Sequence of chain 1.B:
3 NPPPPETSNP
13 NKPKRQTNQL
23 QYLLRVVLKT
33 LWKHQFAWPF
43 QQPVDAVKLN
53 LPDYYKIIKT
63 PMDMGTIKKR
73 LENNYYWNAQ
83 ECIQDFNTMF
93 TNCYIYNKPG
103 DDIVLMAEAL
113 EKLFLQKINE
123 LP

This small molecule binds to this protein.
Small molecule (SMILES): COc1ccc(NC(=O)c2ccc(NC3=C(C)C(=O)CC3)c(Cl)c2)cc1

Binding-site contacts:
Ligand atom C21 contacts residue LEU53 of chain 1.B at 4.0 Å (hydrophobic).
Ligand atom C21 contacts residue ILE105 of chain 1.B at 4.0 Å (hydrophobic).
Ligand atom C8 contacts residue TRP40 of chain 1.B at 3.8 Å (hydrophobic).
Ligand atom C15 contacts residue PRO41 of chain 1.B at 3.4 Å (hydrophobic).
Ligand atom CL contacts residue PRO45 of chain 1.B at 3.8 Å.
Ligand atom C20 contacts residue ILE105 of chain 1.B at 3.2 Å (hydrophobic).
Ligand atom C22 contacts residue VAL46 of chain 1.B at 3.8 Å (hydrophobic).
Ligand atom C22 contacts residue PRO41 of chain 1.B at 4.0 Å (hydrophobic).
Ligand atom C25 contacts residue PHE42 of chain 1.B at 3.9 Å (hydrophobic).
Ligand atom O26 contacts residue ASN99 of chain 1.B at 2.9 Å (h-bond).
Ligand atom C22 contacts residue ILE105 of chain 1.B at 3.5 Å (hydrophobic).
Ligand atom C15 contacts residue LEU51 of chain 1.B at 4.0 Å (hydrophobic).
Ligand atom C8 contacts residue LEU51 of chain 1.B at 3.9 Å (hydrophobic).
Ligand atom CL contacts residue GLN44 of chain 1.B at 3.4 Å.
Ligand atom N18 contacts residue VAL46 of chain 1.B at 4.0 Å.
Ligand atom C10 contacts residue TRP40 of chain 1.B at 3.9 Å (hydrophobic).
Ligand atom C19 contacts residue TYR56 of chain 1.B at 4.1 Å (hydrophobic).
Ligand atom C23 contacts residue ILE105 of chain 1.B at 4.0 Å (hydrophobic).
Ligand atom C19 contacts residue ASN99 of chain 1.B at 3.8 Å.
Ligand atom C10 contacts residue LEU51 of chain 1.B at 3.9 Å (hydrophobic).
Ligand atom O9 contacts residue TRP40 of chain 1.B at 3.9 Å.
Ligand atom C13 contacts residue LEU51 of chain 1.B at 4.0 Å (hydrophobic).
Ligand atom C25 contacts residue PRO41 of chain 1.B at 3.6 Å (hydrophobic).
Ligand atom O9 contacts residue LEU51 of chain 1.B at 3.5 Å.
Ligand atom C19 contacts residue ILE105 of chain 1.B at 3.5 Å (hydrophobic).
Ligand atom C25 contacts residue ILE105 of chain 1.B at 3.6 Å (hydrophobic).
Ligand atom N18 contacts residue PRO41 of chain 1.B at 2.9 Å (h-bond).
Ligand atom C14 contacts residue LEU51 of chain 1.B at 3.9 Å (hydrophobic).
Ligand atom O26 contacts residue ILE105 of chain 1.B at 3.9 Å.
Ligand atom C11 contacts residue TRP40 of chain 1.B at 3.6 Å (hydrophobic).
Ligand atom C23 contacts residue LEU51 of chain 1.B at 4.0 Å (hydrophobic).
Ligand atom C12 contacts residue LEU51 of chain 1.B at 3.9 Å (hydrophobic).
Ligand atom C11 contacts residue LEU51 of chain 1.B at 4.0 Å (hydrophobic).
Ligand atom C13 contacts residue PRO41 of chain 1.B at 4.0 Å (hydrophobic).
Ligand atom C14 contacts residue PRO41 of chain 1.B at 3.5 Å (hydrophobic).
Ligand atom CL contacts residue PRO41 of chain 1.B at 3.3 Å.
Ligand atom C25 contacts residue VAL46 of chain 1.B at 3.9 Å (hydrophobic).
Ligand atom O26 contacts residue TYR56 of chain 1.B at 3.7 Å.
Ligand atom CL contacts residue VAL46 of chain 1.B at 3.7 Å.
Ligand atom C20 contacts residue VAL46 of chain 1.B at 3.7 Å (hydrophobic).